Binding-site contacts:
Ligand atom C13 contacts residue TYR26 of chain 1.A at 4.0 Å (hydrophobic).
Ligand atom C12 contacts residue TRP150 of chain 1.A at 4.1 Å (hydrophobic).
Ligand atom C6 contacts residue TRP143 of chain 1.A at 3.8 Å (hydrophobic).
Ligand atom C5 contacts residue TRP150 of chain 1.A at 3.6 Å (hydrophobic).
Ligand atom C13 contacts residue ARG23 of chain 1.A at 4.3 Å.
Ligand atom C3 contacts residue ALA184 of chain 1.A at 4.2 Å (hydrophobic).
Ligand atom C2 contacts residue ALA156 of chain 1.A at 4.2 Å (hydrophobic).
Ligand atom C10 contacts residue TYR26 of chain 1.A at 4.3 Å (hydrophobic).
Ligand atom C7 contacts residue TRP150 of chain 1.A at 3.9 Å (hydrophobic).
Ligand atom C5 contacts residue VAL187 of chain 1.A at 4.3 Å (hydrophobic).
Ligand atom C10 contacts residue TRP150 of chain 1.A at 3.6 Å (hydrophobic).
Ligand atom C6 contacts residue VAL187 of chain 1.A at 4.2 Å (hydrophobic).
Ligand atom C3 contacts residue ALA156 of chain 1.A at 4.3 Å (hydrophobic).
Ligand atom C11 contacts residue TRP150 of chain 1.A at 3.8 Å (hydrophobic).
Ligand atom C4 contacts residue VAL187 of chain 1.A at 3.4 Å (hydrophobic).
Ligand atom C5 contacts residue HIS189 of chain 1.A at 4.3 Å.
Ligand atom C6 contacts residue TRP150 of chain 1.A at 4.1 Å (hydrophobic).
Ligand atom C1 contacts residue THR180 of chain 1.A at 3.7 Å.
Ligand atom C14 contacts residue TYR26 of chain 1.A at 4.1 Å (hydrophobic).
Ligand atom C8 contacts residue TYR26 of chain 1.A at 4.1 Å (hydrophobic).
Ligand atom C11 contacts residue TYR26 of chain 1.A at 3.9 Å (hydrophobic).
Ligand atom O2 contacts residue TYR26 of chain 1.A at 4.3 Å.
Ligand atom C14 contacts residue ARG22 of chain 1.A at 4.2 Å.
Ligand atom C1 contacts residue VAL267 of chain 1.A at 4.4 Å (hydrophobic).
Ligand atom O1 contacts residue TRP150 of chain 1.A at 3.6 Å.
Ligand atom C5 contacts residue TRP143 of chain 1.A at 4.2 Å (hydrophobic).
Ligand atom C9 contacts residue TYR26 of chain 1.A at 3.8 Å (hydrophobic).
Ligand atom C10 contacts residue ARG23 of chain 1.A at 3.8 Å.
Ligand atom O2 contacts residue ARG22 of chain 1.A at 3.3 Å.
Ligand atom C1 contacts residue ALA156 of chain 1.A at 3.6 Å (hydrophobic).
Ligand atom C8 contacts residue ARG23 of chain 1.A at 4.3 Å.
Ligand atom C4 contacts residue LEU183 of chain 1.A at 4.2 Å (hydrophobic).
Ligand atom C3 contacts residue LEU183 of chain 1.A at 3.9 Å (hydrophobic).
Ligand atom C7 contacts residue VAL187 of chain 1.A at 3.9 Å (hydrophobic).
Ligand atom C2 contacts residue ILE265 of chain 1.A at 3.7 Å (hydrophobic).
Ligand atom C2 contacts residue LEU183 of chain 1.A at 3.5 Å (hydrophobic).
Ligand atom C1 contacts residue ILE265 of chain 1.A at 3.9 Å (hydrophobic).
Ligand atom C8 contacts residue TRP150 of chain 1.A at 3.9 Å (hydrophobic).
Ligand atom C1 contacts residue LEU183 of chain 1.A at 3.6 Å (hydrophobic).
Ligand atom C9 contacts residue TRP150 of chain 1.A at 3.8 Å (hydrophobic).

The small molecule below binds the protein below.
Small molecule (SMILES): CCCCCCCCCCCC(=O)CC(=O)O

Sequence of chain 1.A:
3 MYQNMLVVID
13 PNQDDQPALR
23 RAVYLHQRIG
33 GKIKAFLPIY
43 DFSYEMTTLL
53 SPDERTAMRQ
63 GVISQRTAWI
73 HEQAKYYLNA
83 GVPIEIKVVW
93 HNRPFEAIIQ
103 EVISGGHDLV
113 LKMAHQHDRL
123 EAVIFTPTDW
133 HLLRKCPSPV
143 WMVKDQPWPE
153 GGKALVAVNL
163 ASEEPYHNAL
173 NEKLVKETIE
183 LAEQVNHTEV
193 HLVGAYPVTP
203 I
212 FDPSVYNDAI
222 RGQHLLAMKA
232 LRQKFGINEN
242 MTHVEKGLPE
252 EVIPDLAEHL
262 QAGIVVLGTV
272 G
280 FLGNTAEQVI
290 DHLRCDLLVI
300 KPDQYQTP